Binding-site contacts:
Ligand atom C17 contacts residue HIS163 of chain 1.A at 3.2 Å.
Ligand atom O1 contacts residue ASN142 of chain 1.A at 2.8 Å (h-bond).
Ligand atom C23 contacts residue ASN142 of chain 1.A at 3.4 Å.
Ligand atom C5 contacts residue GLN189 of chain 1.A at 3.4 Å.
Ligand atom C18 contacts residue LEU141 of chain 1.A at 3.8 Å (hydrophobic).
Ligand atom CL1 contacts residue ASP187 of chain 1.A at 3.4 Å.
Ligand atom C11 contacts residue MET165 of chain 1.A at 3.5 Å (hydrophobic).
Ligand atom C7 contacts residue HIS41 of chain 1.A at 3.8 Å.
Ligand atom N3 contacts residue SER144 of chain 1.A at 3.4 Å (h-bond).
Ligand atom S1 contacts residue GLN189 of chain 1.A at 3.7 Å.
Ligand atom C12 contacts residue MET165 of chain 1.A at 3.5 Å (hydrophobic).
Ligand atom C11 contacts residue HIS164 of chain 1.A at 3.4 Å.
Ligand atom CL1 contacts residue HIS41 of chain 1.A at 3.6 Å.
Ligand atom C19 contacts residue ASN142 of chain 1.A at 3.7 Å.
Ligand atom C2 contacts residue CYS44 of chain 1.A at 3.8 Å (hydrophobic).
Ligand atom C18 contacts residue GLU166 of chain 1.A at 3.5 Å.
Ligand atom CL1 contacts residue HIS164 of chain 1.A at 3.6 Å.
Ligand atom CL1 contacts residue MET165 of chain 1.A at 3.6 Å.
Ligand atom C13 contacts residue MET49 of chain 1.A at 3.5 Å (hydrophobic).
Ligand atom C9 contacts residue GLN189 of chain 1.A at 3.4 Å.
Ligand atom N3 contacts residue HIS163 of chain 1.A at 2.8 Å (h-bond).
Ligand atom C20 contacts residue LEU141 of chain 1.A at 3.8 Å (hydrophobic).
Ligand atom S1 contacts residue MET49 of chain 1.A at 3.7 Å.
Ligand atom C13 contacts residue ARG188 of chain 1.A at 3.3 Å.
Ligand atom C20 contacts residue ASN142 of chain 1.A at 3.5 Å.
Ligand atom O2 contacts residue GLU166 of chain 1.A at 3.1 Å (salt-bridge).
Ligand atom C2 contacts residue HIS41 of chain 1.A at 2.9 Å.
Ligand atom C22 contacts residue ASN142 of chain 1.A at 3.6 Å.
Ligand atom S1 contacts residue ARG188 of chain 1.A at 3.5 Å (salt-bridge).
Ligand atom C13 contacts residue MET165 of chain 1.A at 3.6 Å (hydrophobic).
Ligand atom C12 contacts residue MET49 of chain 1.A at 3.8 Å (hydrophobic).
Ligand atom C20 contacts residue GLU166 of chain 1.A at 3.6 Å.
Ligand atom C18 contacts residue PHE140 of chain 1.A at 3.7 Å (hydrophobic).
Ligand atom C6 contacts residue HIS41 of chain 1.A at 3.5 Å.
Ligand atom C15 contacts residue CYS145 of chain 1.A at 3.5 Å (hydrophobic).
Ligand atom C17 contacts residue CYS145 of chain 1.A at 3.8 Å (hydrophobic).
Ligand atom N3 contacts residue GLU166 of chain 1.A at 3.8 Å.
Ligand atom C17 contacts residue GLU166 of chain 1.A at 3.7 Å.
Ligand atom C2 contacts residue THR25 of chain 1.A at 3.6 Å.
Ligand atom C19 contacts residue GLU166 of chain 1.A at 3.7 Å.

Sequence of chain 1.A:
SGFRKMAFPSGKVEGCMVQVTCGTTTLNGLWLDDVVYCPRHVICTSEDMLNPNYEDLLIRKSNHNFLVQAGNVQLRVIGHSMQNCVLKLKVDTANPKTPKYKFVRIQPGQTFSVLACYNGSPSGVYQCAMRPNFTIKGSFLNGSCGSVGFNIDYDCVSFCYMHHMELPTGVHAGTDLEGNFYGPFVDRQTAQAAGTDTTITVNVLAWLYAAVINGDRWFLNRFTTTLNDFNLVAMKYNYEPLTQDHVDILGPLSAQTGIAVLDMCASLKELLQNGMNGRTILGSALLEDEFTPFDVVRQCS

The small molecule below binds the protein below.
Small molecule (SMILES): CN(C)c1ccc(N(Cc2cc(Cl)cs2)C(=O)Cc2cncc3cccc(O)c23)cc1